Binding-site contacts:
Ligand atom C09 contacts residue LYS217 of chain 2.A at 3.4 Å.
Ligand atom C08 contacts residue ILE284 of chain 2.A at 4.0 Å (hydrophobic).
Ligand atom O11 contacts residue LYS217 of chain 2.A at 3.6 Å.
Ligand atom C09 contacts residue THR199 of chain 2.A at 3.5 Å.
Ligand atom O11 contacts residue TYR148 of chain 2.A at 2.6 Å (h-bond).
Ligand atom O10 contacts residue ILE284 of chain 2.A at 3.7 Å.
Ligand atom C05 contacts residue HIS282 of chain 2.A at 3.3 Å.
Ligand atom O10 contacts residue PHE210 of chain 2.A at 3.1 Å.
Ligand atom C08 contacts residue THR199 of chain 2.A at 3.7 Å.
Ligand atom C05 contacts residue ASN208 of chain 2.A at 3.4 Å.
Ligand atom C06 contacts residue ZN1 of chain 2.K at 3.1 Å.
Ligand atom C05 contacts residue ZN1 of chain 2.K at 3.0 Å.
Ligand atom O10 contacts residue TYR148 of chain 2.A at 3.6 Å (h-bond).
Ligand atom C02 contacts residue GOL1 of chain 2.G at 4.1 Å.
Ligand atom C05 contacts residue ILE276 of chain 2.A at 4.0 Å (hydrophobic).
Ligand atom O01 contacts residue HIS282 of chain 2.A at 3.4 Å (h-bond).
Ligand atom C06 contacts residue ASN208 of chain 2.A at 3.6 Å.
Ligand atom N03 contacts residue ZN1 of chain 2.K at 3.0 Å.
Ligand atom O01 contacts residue ZN1 of chain 2.K at 2.2 Å.
Ligand atom C06 contacts residue ASN297 of chain 2.A at 3.6 Å.
Ligand atom N03 contacts residue ASN297 of chain 2.A at 4.0 Å.
Ligand atom C08 contacts residue GOL1 of chain 2.G at 3.9 Å.
Ligand atom C07 contacts residue PHE210 of chain 2.A at 3.7 Å (hydrophobic).
Ligand atom C05 contacts residue ASN297 of chain 2.A at 4.0 Å.
Ligand atom N04 contacts residue ZN1 of chain 2.K at 2.3 Å.
Ligand atom C09 contacts residue ILE284 of chain 2.A at 4.1 Å (hydrophobic).
Ligand atom C02 contacts residue HIS282 of chain 2.A at 4.0 Å.
Ligand atom C09 contacts residue TYR148 of chain 2.A at 3.4 Å (hydrophobic).
Ligand atom N04 contacts residue HIS282 of chain 2.A at 3.5 Å (h-bond).
Ligand atom C06 contacts residue ASP204 of chain 2.A at 3.4 Å.
Ligand atom O10 contacts residue LYS217 of chain 2.A at 2.6 Å (salt-bridge).
Ligand atom C05 contacts residue ASP204 of chain 2.A at 3.4 Å.
Ligand atom N03 contacts residue HIS282 of chain 2.A at 4.1 Å.
Ligand atom O11 contacts residue THR199 of chain 2.A at 2.5 Å (h-bond).
Ligand atom O01 contacts residue GOL1 of chain 2.G at 4.0 Å.
Ligand atom N04 contacts residue ASP204 of chain 2.A at 3.2 Å (salt-bridge).
Ligand atom C02 contacts residue ZN1 of chain 2.K at 3.0 Å.
Ligand atom O01 contacts residue HIS202 of chain 2.A at 3.2 Å (h-bond).
Ligand atom N04 contacts residue ASN208 of chain 2.A at 4.0 Å.
Ligand atom N04 contacts residue ASN297 of chain 2.A at 4.1 Å.

The small molecule below binds the protein below.
Small molecule (SMILES): CN(C)NC(=O)CCC(=O)O

Sequence of chain 2.A:
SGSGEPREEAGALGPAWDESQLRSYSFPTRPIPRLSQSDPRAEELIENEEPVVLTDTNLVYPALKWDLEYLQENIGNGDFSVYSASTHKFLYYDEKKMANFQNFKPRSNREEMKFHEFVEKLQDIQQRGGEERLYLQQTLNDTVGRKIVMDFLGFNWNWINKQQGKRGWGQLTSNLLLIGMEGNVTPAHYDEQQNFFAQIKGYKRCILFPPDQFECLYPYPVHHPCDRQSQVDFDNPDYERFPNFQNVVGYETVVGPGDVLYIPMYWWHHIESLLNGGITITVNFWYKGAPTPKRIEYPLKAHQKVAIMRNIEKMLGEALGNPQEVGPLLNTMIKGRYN